Binding-site contacts:
Ligand atom C4 contacts residue PHE21 of chain 1.B at 3.4 Å (hydrophobic).
Ligand atom C6 contacts residue PHE21 of chain 1.B at 3.8 Å (hydrophobic).
Ligand atom BR1 contacts residue PHE21 of chain 1.B at 4.2 Å.
Ligand atom C3 contacts residue PHE21 of chain 1.B at 3.6 Å (hydrophobic).
Ligand atom C3 contacts residue HIS55 of chain 1.B at 3.8 Å.
Ligand atom C5 contacts residue PHE21 of chain 1.B at 3.6 Å (hydrophobic).
Ligand atom C6 contacts residue LEU100 of chain 1.B at 4.4 Å (hydrophobic).
Ligand atom C3 contacts residue THR56 of chain 1.B at 3.8 Å.
Ligand atom C5 contacts residue VAL59 of chain 1.B at 4.4 Å (hydrophobic).
Ligand atom C4 contacts residue VAL59 of chain 1.B at 3.5 Å (hydrophobic).
Ligand atom N1 contacts residue VAL59 of chain 1.B at 3.8 Å.
Ligand atom C4 contacts residue HIS55 of chain 1.B at 3.7 Å.
Ligand atom C2 contacts residue PHE21 of chain 1.B at 3.7 Å (hydrophobic).
Ligand atom C1 contacts residue PHE21 of chain 1.B at 3.9 Å (hydrophobic).
Ligand atom C7 contacts residue VAL59 of chain 1.B at 3.6 Å (hydrophobic).
Ligand atom C2 contacts residue ALA17 of chain 1.B at 4.2 Å (hydrophobic).
Ligand atom C1 contacts residue VAL59 of chain 1.B at 3.9 Å (hydrophobic).
Ligand atom BR1 contacts residue ILE20 of chain 1.B at 4.0 Å.
Ligand atom N1 contacts residue PHE35 of chain 1.B at 4.0 Å.
Ligand atom C8 contacts residue MET63 of chain 1.B at 4.4 Å (hydrophobic).
Ligand atom N1 contacts residue HIS55 of chain 1.B at 2.9 Å (h-bond).
Ligand atom C5 contacts residue HEM1 of chain 1.G at 3.5 Å.
Ligand atom BR1 contacts residue PHE60 of chain 1.B at 3.6 Å.
Ligand atom C8 contacts residue VAL59 of chain 1.B at 3.8 Å (hydrophobic).
Ligand atom C5 contacts residue PHE35 of chain 1.B at 3.6 Å (hydrophobic).
Ligand atom C8 contacts residue LEU100 of chain 1.B at 3.9 Å (hydrophobic).
Ligand atom C2 contacts residue THR56 of chain 1.B at 3.9 Å.
Ligand atom N1 contacts residue PHE21 of chain 1.B at 3.4 Å.
Ligand atom C3 contacts residue VAL59 of chain 1.B at 3.5 Å (hydrophobic).
Ligand atom C7 contacts residue PHE21 of chain 1.B at 3.5 Å (hydrophobic).
Ligand atom C6 contacts residue VAL59 of chain 1.B at 4.2 Å (hydrophobic).
Ligand atom C2 contacts residue VAL59 of chain 1.B at 3.8 Å (hydrophobic).
Ligand atom BR1 contacts residue MET63 of chain 1.B at 4.0 Å.
Ligand atom C6 contacts residue HEM1 of chain 1.G at 3.6 Å.
Ligand atom N1 contacts residue HEM1 of chain 1.G at 4.5 Å.
Ligand atom C8 contacts residue PHE21 of chain 1.B at 3.7 Å (hydrophobic).
Ligand atom BR1 contacts residue ALA17 of chain 1.B at 3.8 Å.
Ligand atom C5 contacts residue HIS55 of chain 1.B at 4.0 Å.

A small-molecule ligand and the protein it binds are described below.
Small molecule (SMILES): Brc1ccc2[nH]ccc2c1

Sequence of chain 1.B:
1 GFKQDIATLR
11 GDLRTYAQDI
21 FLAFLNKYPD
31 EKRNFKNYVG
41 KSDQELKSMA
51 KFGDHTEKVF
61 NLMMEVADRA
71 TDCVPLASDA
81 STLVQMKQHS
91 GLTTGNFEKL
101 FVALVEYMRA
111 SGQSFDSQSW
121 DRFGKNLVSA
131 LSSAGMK